Sequence of chain 2.A:
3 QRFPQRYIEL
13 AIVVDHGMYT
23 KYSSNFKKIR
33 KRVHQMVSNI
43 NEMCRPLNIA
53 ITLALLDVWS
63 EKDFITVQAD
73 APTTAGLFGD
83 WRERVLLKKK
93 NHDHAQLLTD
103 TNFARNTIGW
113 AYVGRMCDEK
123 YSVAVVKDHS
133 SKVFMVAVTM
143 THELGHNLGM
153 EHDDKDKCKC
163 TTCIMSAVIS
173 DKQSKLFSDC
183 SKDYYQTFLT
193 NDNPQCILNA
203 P

Binding-site contacts:
Ligand atom CA contacts residue ASN108 of chain 2.A at 3.2 Å.
Ligand atom O contacts residue GLY111 of chain 2.A at 3.7 Å.
Ligand atom CZ3 contacts residue ILE171 of chain 2.A at 3.7 Å (hydrophobic).
Ligand atom CA contacts residue GLY111 of chain 2.A at 3.4 Å.
Ligand atom OXT contacts residue HIS144 of chain 2.A at 3.6 Å (h-bond).
Ligand atom CE2 contacts residue SER168 of chain 2.A at 3.5 Å.
Ligand atom NE1 contacts residue ALA169 of chain 2.A at 3.3 Å (h-bond).
Ligand atom NE1 contacts residue ILE171 of chain 2.A at 3.6 Å.
Ligand atom CZ2 contacts residue SER168 of chain 2.A at 3.6 Å.
Ligand atom N contacts residue ASN108 of chain 2.A at 3.4 Å (h-bond).
Ligand atom OE contacts residue VAL170 of chain 2.A at 3.5 Å.
Ligand atom C contacts residue CD1 of chain 2.C at 2.7 Å.
Ligand atom CH2 contacts residue ILE166 of chain 2.A at 3.6 Å (hydrophobic).
Ligand atom CA contacts residue GLU145 of chain 2.A at 3.7 Å.
Ligand atom C contacts residue GLU145 of chain 2.A at 3.5 Å.
Ligand atom CB contacts residue ILE110 of chain 2.A at 3.6 Å (hydrophobic).
Ligand atom CD1 contacts residue ALA169 of chain 2.A at 3.3 Å (hydrophobic).
Ligand atom O contacts residue ILE110 of chain 2.A at 2.8 Å (h-bond).
Ligand atom O contacts residue GLU145 of chain 2.A at 2.6 Å (salt-bridge).
Ligand atom OXT contacts residue CD1 of chain 2.C at 2.3 Å.
Ligand atom CE2 contacts residue HIS144 of chain 2.A at 3.3 Å.
Ligand atom ND2 contacts residue ARG107 of chain 2.A at 2.8 Å (salt-bridge).
Ligand atom O contacts residue CD1 of chain 2.C at 2.5 Å.
Ligand atom CG contacts residue HIS144 of chain 2.A at 3.7 Å.
Ligand atom C contacts residue HIS144 of chain 2.A at 3.5 Å.
Ligand atom CZ2 contacts residue ILE166 of chain 2.A at 3.5 Å (hydrophobic).
Ligand atom C contacts residue ASN108 of chain 2.A at 3.5 Å.
Ligand atom CZ2 contacts residue HIS144 of chain 2.A at 3.4 Å.
Ligand atom CB contacts residue THR109 of chain 2.A at 3.6 Å.
Ligand atom CD2 contacts residue HIS144 of chain 2.A at 3.6 Å.
Ligand atom CB contacts residue GLU145 of chain 2.A at 3.6 Å.
Ligand atom CD1 contacts residue HIS144 of chain 2.A at 3.6 Å.
Ligand atom CE2 contacts residue ILE171 of chain 2.A at 3.6 Å (hydrophobic).
Ligand atom O contacts residue THR109 of chain 2.A at 3.3 Å.
Ligand atom N contacts residue ASN108 of chain 2.A at 2.8 Å (h-bond).
Ligand atom NE1 contacts residue HIS144 of chain 2.A at 3.2 Å.
Ligand atom NE1 contacts residue VAL170 of chain 2.A at 3.6 Å (h-bond).
Ligand atom OXT contacts residue HIS154 of chain 2.A at 3.3 Å (h-bond).
Ligand atom NE1 contacts residue SER168 of chain 2.A at 2.9 Å (h-bond).
Ligand atom O contacts residue HIS144 of chain 2.A at 3.1 Å (h-bond).

A small-molecule ligand and the protein it binds are described below.
Small molecule (SMILES): NC(=O)C[C@H](NC(=O)[C@@H]1C=CC(=O)N1)C(=O)N[C@@H](CC1=c2ccccc2=NC1)C(=O)O